Sequence of chain 1.A:
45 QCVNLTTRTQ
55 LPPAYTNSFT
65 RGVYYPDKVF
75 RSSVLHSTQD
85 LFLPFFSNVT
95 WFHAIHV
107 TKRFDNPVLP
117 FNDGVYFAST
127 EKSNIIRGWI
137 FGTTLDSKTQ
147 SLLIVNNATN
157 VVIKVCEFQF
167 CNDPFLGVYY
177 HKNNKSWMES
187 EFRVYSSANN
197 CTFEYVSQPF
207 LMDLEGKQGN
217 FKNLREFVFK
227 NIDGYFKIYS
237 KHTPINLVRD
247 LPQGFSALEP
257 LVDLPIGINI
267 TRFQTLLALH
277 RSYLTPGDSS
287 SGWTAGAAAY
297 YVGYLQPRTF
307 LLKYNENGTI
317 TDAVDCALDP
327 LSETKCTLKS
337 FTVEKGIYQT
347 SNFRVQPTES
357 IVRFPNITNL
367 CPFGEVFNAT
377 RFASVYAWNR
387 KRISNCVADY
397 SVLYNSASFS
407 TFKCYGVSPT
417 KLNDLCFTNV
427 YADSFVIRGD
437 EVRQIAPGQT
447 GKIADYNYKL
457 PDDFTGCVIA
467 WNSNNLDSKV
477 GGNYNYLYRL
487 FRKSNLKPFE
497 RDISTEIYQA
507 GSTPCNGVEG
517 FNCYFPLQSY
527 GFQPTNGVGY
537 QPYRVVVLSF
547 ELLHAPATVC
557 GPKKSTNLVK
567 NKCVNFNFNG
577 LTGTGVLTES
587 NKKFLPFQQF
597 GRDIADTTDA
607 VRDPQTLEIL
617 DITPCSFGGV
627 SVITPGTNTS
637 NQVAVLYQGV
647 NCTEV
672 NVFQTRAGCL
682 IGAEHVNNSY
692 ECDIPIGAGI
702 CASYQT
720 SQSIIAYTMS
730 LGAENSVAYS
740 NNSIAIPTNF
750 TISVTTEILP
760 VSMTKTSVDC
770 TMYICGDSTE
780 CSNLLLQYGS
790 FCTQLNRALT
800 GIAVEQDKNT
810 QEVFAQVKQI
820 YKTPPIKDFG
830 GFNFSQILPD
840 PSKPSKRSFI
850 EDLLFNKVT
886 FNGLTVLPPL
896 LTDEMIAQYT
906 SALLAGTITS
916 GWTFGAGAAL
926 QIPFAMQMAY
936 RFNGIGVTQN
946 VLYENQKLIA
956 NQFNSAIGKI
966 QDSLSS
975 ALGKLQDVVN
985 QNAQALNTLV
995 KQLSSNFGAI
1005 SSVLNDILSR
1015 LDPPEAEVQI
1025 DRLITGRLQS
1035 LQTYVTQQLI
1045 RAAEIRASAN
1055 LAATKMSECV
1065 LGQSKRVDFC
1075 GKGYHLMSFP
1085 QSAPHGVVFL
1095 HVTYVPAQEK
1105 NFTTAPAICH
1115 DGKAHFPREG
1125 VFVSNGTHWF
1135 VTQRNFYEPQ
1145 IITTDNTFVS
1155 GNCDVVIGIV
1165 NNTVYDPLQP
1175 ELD

Binding-site contacts:
Ligand atom O5 contacts residue SER834 of chain 1.A at 3.5 Å (h-bond).
Ligand atom O7 contacts residue ASN832 of chain 1.A at 3.9 Å.
Ligand atom C5 contacts residue SER834 of chain 1.A at 3.8 Å.
Ligand atom C7 contacts residue ASN832 of chain 1.A at 3.6 Å.
Ligand atom C3 contacts residue ASN832 of chain 1.A at 3.8 Å.
Ligand atom O5 contacts residue ASN832 of chain 1.A at 2.4 Å (h-bond).
Ligand atom C4 contacts residue ASN832 of chain 1.A at 4.2 Å.
Ligand atom O6 contacts residue GLN835 of chain 1.A at 4.1 Å.
Ligand atom C1 contacts residue SER834 of chain 1.A at 3.3 Å.
Ligand atom C1 contacts residue ASN832 of chain 1.A at 1.4 Å.
Ligand atom C8 contacts residue ASN832 of chain 1.A at 4.2 Å.
Ligand atom C5 contacts residue GLN835 of chain 1.A at 4.1 Å.
Ligand atom C6 contacts residue GLN835 of chain 1.A at 3.6 Å.
Ligand atom N2 contacts residue ASN832 of chain 1.A at 2.9 Å (h-bond).
Ligand atom C2 contacts residue ASN832 of chain 1.A at 2.5 Å.
Ligand atom C5 contacts residue ASN832 of chain 1.A at 3.7 Å.
Ligand atom O5 contacts residue GLN835 of chain 1.A at 4.2 Å.

A protein and the small-molecule ligand that binds it are described below.
Small molecule (SMILES): CC(=O)N[C@@H]1[C@@H](O)[C@H](O)[C@@H](CO)O[C@H]1O